Sequence of chain 2.C:
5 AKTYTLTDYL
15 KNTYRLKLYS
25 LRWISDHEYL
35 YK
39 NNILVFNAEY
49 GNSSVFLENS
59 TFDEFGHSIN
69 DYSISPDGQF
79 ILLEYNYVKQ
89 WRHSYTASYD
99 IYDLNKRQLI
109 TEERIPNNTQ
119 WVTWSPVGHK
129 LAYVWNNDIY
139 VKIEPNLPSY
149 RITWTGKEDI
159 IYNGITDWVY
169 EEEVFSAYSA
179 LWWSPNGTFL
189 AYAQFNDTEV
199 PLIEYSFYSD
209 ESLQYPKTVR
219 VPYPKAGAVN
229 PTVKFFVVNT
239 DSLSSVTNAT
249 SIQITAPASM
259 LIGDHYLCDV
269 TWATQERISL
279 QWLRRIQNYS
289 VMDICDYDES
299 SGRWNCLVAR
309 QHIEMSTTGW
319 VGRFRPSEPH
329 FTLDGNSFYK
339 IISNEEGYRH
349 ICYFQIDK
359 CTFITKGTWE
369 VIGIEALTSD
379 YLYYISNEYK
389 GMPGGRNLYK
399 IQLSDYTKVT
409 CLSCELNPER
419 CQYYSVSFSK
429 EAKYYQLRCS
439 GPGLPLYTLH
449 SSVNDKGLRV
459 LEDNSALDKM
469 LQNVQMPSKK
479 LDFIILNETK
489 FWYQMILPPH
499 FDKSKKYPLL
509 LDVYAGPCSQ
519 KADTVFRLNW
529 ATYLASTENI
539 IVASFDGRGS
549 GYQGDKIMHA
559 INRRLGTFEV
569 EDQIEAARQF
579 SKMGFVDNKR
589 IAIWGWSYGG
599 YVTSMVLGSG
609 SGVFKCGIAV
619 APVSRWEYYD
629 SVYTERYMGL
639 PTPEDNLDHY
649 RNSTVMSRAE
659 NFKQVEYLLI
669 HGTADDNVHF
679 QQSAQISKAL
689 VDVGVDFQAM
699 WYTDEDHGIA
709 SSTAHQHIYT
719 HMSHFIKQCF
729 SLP

This protein binds this small molecule.
Small molecule (SMILES): CC(=O)N[C@@H]1[C@@H](O)[C@H](O)[C@@H](CO)O[C@H]1O

Binding-site contacts:
Ligand atom C6 contacts residue GLU274 of chain 2.C at 3.9 Å.
Ligand atom O6 contacts residue GLN273 of chain 2.C at 3.6 Å.
Ligand atom C1 contacts residue ASN184 of chain 2.C at 1.4 Å.
Ligand atom N2 contacts residue ASN184 of chain 2.C at 2.9 Å (h-bond).
Ligand atom O6 contacts residue GLU274 of chain 2.C at 3.5 Å.
Ligand atom O7 contacts residue ASN184 of chain 2.C at 4.3 Å.
Ligand atom O5 contacts residue THR186 of chain 2.C at 3.5 Å (h-bond).
Ligand atom C3 contacts residue ASN184 of chain 2.C at 3.8 Å.
Ligand atom C4 contacts residue THR186 of chain 2.C at 4.4 Å.
Ligand atom N2 contacts residue THR186 of chain 2.C at 4.3 Å.
Ligand atom C4 contacts residue ASN184 of chain 2.C at 4.2 Å.
Ligand atom C1 contacts residue THR186 of chain 2.C at 3.1 Å.
Ligand atom C7 contacts residue ASN184 of chain 2.C at 3.5 Å.
Ligand atom C1 contacts residue GLN273 of chain 2.C at 4.1 Å.
Ligand atom C5 contacts residue ASN184 of chain 2.C at 3.7 Å.
Ligand atom C5 contacts residue THR186 of chain 2.C at 3.6 Å.
Ligand atom O5 contacts residue ASN184 of chain 2.C at 2.4 Å (h-bond).
Ligand atom C8 contacts residue ASN184 of chain 2.C at 3.9 Å.
Ligand atom C2 contacts residue ASN184 of chain 2.C at 2.4 Å.
Ligand atom C6 contacts residue GLN273 of chain 2.C at 4.2 Å.
Ligand atom C3 contacts residue THR186 of chain 2.C at 4.0 Å.
Ligand atom O5 contacts residue GLN273 of chain 2.C at 3.6 Å.
Ligand atom C2 contacts residue THR186 of chain 2.C at 4.0 Å.